Binding-site contacts:
Ligand atom O7 contacts residue ASN122 of chain 1.A at 4.1 Å.
Ligand atom O5 contacts residue ASN122 of chain 1.A at 2.4 Å (h-bond).
Ligand atom O7 contacts residue ARG118 of chain 1.A at 2.6 Å (salt-bridge).
Ligand atom C8 contacts residue ARG118 of chain 1.A at 3.7 Å.
Ligand atom C7 contacts residue ARG118 of chain 1.A at 3.4 Å.
Ligand atom O5 contacts residue ILE126 of chain 1.A at 4.2 Å.
Ligand atom O6 contacts residue TYR123 of chain 1.A at 2.9 Å (h-bond).
Ligand atom C3 contacts residue ASN122 of chain 1.A at 3.8 Å.
Ligand atom C1 contacts residue ILE126 of chain 1.A at 4.3 Å (hydrophobic).
Ligand atom C6 contacts residue TYR123 of chain 1.A at 4.1 Å (hydrophobic).
Ligand atom C7 contacts residue ASN122 of chain 1.A at 3.7 Å.
Ligand atom C5 contacts residue ASN122 of chain 1.A at 3.7 Å.
Ligand atom N2 contacts residue ASN122 of chain 1.A at 2.9 Å (h-bond).
Ligand atom C4 contacts residue ASN122 of chain 1.A at 4.2 Å.
Ligand atom C2 contacts residue ASN122 of chain 1.A at 2.4 Å.
Ligand atom C1 contacts residue ASN122 of chain 1.A at 1.4 Å.

The small molecule below binds the protein below.
Small molecule (SMILES): CC(=O)N[C@@H]1[C@@H](O)[C@H](O)[C@@H](CO)O[C@H]1O

Sequence of chain 1.A:
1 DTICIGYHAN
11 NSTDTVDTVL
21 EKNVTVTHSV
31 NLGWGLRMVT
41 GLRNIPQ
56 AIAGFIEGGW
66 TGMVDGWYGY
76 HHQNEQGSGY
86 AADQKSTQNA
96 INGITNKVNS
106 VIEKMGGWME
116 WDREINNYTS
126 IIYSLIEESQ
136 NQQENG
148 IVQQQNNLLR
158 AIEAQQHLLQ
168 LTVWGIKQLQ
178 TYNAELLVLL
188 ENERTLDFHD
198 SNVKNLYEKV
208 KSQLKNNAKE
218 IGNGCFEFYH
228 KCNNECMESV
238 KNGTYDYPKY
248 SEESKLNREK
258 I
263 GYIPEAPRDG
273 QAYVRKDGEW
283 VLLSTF